Sequence of chain 1.A:
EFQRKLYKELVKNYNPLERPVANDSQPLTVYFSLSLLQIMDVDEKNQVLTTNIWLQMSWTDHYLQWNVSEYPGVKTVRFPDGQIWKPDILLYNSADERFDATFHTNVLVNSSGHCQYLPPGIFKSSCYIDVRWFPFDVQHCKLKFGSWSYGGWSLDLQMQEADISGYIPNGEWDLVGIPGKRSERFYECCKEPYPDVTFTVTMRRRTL

Binding-site contacts:
Ligand atom C6 contacts residue LEU118 of chain 1.A at 4.5 Å (hydrophobic).
Ligand atom C3 contacts residue CYS190 of chain 1.E at 4.2 Å (hydrophobic).
Ligand atom C9 contacts residue TYR92 of chain 1.E at 3.6 Å (hydrophobic).
Ligand atom N2 contacts residue TYR194 of chain 1.E at 4.5 Å.
Ligand atom C10 contacts residue TYR92 of chain 1.E at 4.2 Å (hydrophobic).
Ligand atom C4 contacts residue TYR194 of chain 1.E at 3.7 Å (hydrophobic).
Ligand atom C7 contacts residue TRP148 of chain 1.E at 4.1 Å (hydrophobic).
Ligand atom C3 contacts residue TYR194 of chain 1.E at 3.6 Å (hydrophobic).
Ligand atom C5 contacts residue TRP148 of chain 1.E at 4.1 Å (hydrophobic).
Ligand atom C7 contacts residue TRP54 of chain 1.A at 4.3 Å (hydrophobic).
Ligand atom C2 contacts residue TRP148 of chain 1.E at 3.4 Å (hydrophobic).
Ligand atom C8 contacts residue TRP54 of chain 1.A at 3.4 Å (hydrophobic).
Ligand atom C3 contacts residue CYS189 of chain 1.E at 3.7 Å (hydrophobic).
Ligand atom C7 contacts residue CYS189 of chain 1.E at 4.5 Å (hydrophobic).
Ligand atom N1 contacts residue LEU118 of chain 1.A at 4.2 Å.
Ligand atom C4 contacts residue TRP148 of chain 1.E at 4.3 Å (hydrophobic).
Ligand atom C10 contacts residue TRP148 of chain 1.E at 3.7 Å (hydrophobic).
Ligand atom C10 contacts residue TYR194 of chain 1.E at 3.3 Å (hydrophobic).
Ligand atom C8 contacts residue TYR92 of chain 1.E at 4.4 Å (hydrophobic).
Ligand atom C7 contacts residue LEU118 of chain 1.A at 4.0 Å (hydrophobic).
Ligand atom C6 contacts residue CYS189 of chain 1.E at 3.9 Å (hydrophobic).
Ligand atom N2 contacts residue TRP148 of chain 1.E at 3.2 Å (h-bond).
Ligand atom C3 contacts residue LEU118 of chain 1.A at 4.5 Å (hydrophobic).
Ligand atom N1 contacts residue SER149 of chain 1.E at 4.5 Å.
Ligand atom N2 contacts residue TYR92 of chain 1.E at 4.4 Å.
Ligand atom C2 contacts residue CYS189 of chain 1.E at 4.1 Å (hydrophobic).
Ligand atom C1 contacts residue TRP148 of chain 1.E at 3.1 Å (hydrophobic).
Ligand atom C2 contacts residue LEU118 of chain 1.A at 4.2 Å (hydrophobic).
Ligand atom C10 contacts residue TYR187 of chain 1.E at 4.1 Å (hydrophobic).
Ligand atom C8 contacts residue TRP148 of chain 1.E at 4.0 Å (hydrophobic).
Ligand atom C4 contacts residue CYS190 of chain 1.E at 4.0 Å (hydrophobic).
Ligand atom C1 contacts residue LEU118 of chain 1.A at 4.1 Å (hydrophobic).
Ligand atom C6 contacts residue TRP148 of chain 1.E at 3.8 Å (hydrophobic).
Ligand atom N1 contacts residue TRP148 of chain 1.E at 3.5 Å (h-bond).
Ligand atom C3 contacts residue TRP148 of chain 1.E at 4.0 Å (hydrophobic).
Ligand atom C9 contacts residue TRP148 of chain 1.E at 3.9 Å (hydrophobic).
Ligand atom C5 contacts residue LEU118 of chain 1.A at 4.2 Å (hydrophobic).
Ligand atom C10 contacts residue SER147 of chain 1.E at 4.4 Å.

Sequence of chain 1.E:
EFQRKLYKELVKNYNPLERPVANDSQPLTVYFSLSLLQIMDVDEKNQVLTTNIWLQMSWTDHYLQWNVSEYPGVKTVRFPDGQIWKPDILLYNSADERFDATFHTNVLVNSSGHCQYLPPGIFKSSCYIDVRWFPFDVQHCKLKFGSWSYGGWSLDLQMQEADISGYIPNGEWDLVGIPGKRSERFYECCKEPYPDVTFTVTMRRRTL

A protein and the small-molecule ligand that binds it are described below.
Small molecule (SMILES): CN1CCC[C@H]1c1cccnc1